Binding-site contacts:
Ligand atom O3' contacts residue TYR98 of chain 1.B at 2.8 Å (h-bond).
Ligand atom O4' contacts residue GLN352 of chain 1.B at 3.2 Å (h-bond).
Ligand atom OP1 contacts residue SER149 of chain 1.B at 2.7 Å (h-bond).
Ligand atom N1 contacts residue GLY155 of chain 1.B at 3.4 Å (h-bond).
Ligand atom C5' contacts residue ASN509 of chain 1.B at 3.5 Å.
Ligand atom C8 contacts residue MET356 of chain 1.B at 3.6 Å (hydrophobic).
Ligand atom OP2 contacts residue SER97 of chain 1.B at 2.7 Å (h-bond).
Ligand atom OP1 contacts residue TYR99 of chain 1.B at 2.8 Å (h-bond).
Ligand atom C5' contacts residue HIS71 of chain 1.B at 3.6 Å.
Ligand atom C5' contacts residue ARG512 of chain 1.B at 3.5 Å.
Ligand atom C5 contacts residue PHE533 of chain 1.B at 3.3 Å (hydrophobic).
Ligand atom C6 contacts residue TYR102 of chain 1.B at 3.6 Å (hydrophobic).
Ligand atom OP1 contacts residue LYS73 of chain 1.B at 3.4 Å (salt-bridge).
Ligand atom C2' contacts residue TYR152 of chain 1.B at 3.6 Å (hydrophobic).
Ligand atom N3 contacts residue ARG363 of chain 1.B at 3.5 Å (salt-bridge).
Ligand atom OP1 contacts residue SER147 of chain 1.B at 2.7 Å (h-bond).
Ligand atom C6 contacts residue PHE533 of chain 1.B at 3.3 Å (hydrophobic).
Ligand atom OP2 contacts residue LYS73 of chain 1.B at 2.9 Å (salt-bridge).
Ligand atom O4' contacts residue TYR152 of chain 1.B at 3.5 Å.
Ligand atom C5' contacts residue SER149 of chain 1.B at 3.6 Å.
Ligand atom N7 contacts residue PHE533 of chain 1.B at 3.4 Å.
Ligand atom N6 contacts residue PHE533 of chain 1.B at 3.4 Å.
Ligand atom O5' contacts residue SER97 of chain 1.B at 3.6 Å.
Ligand atom O3' contacts residue ASN72 of chain 1.B at 3.4 Å.
Ligand atom OP2 contacts residue SER483 of chain 1.B at 3.2 Å.
Ligand atom OP1 contacts residue ARG512 of chain 1.B at 3.0 Å (salt-bridge).
Ligand atom C1' contacts residue TYR152 of chain 1.B at 3.5 Å (hydrophobic).
Ligand atom N1 contacts residue PHE533 of chain 1.B at 3.5 Å.
Ligand atom O5' contacts residue LYS73 of chain 1.B at 3.6 Å.
Ligand atom C7 contacts residue TYR102 of chain 1.B at 3.5 Å (hydrophobic).
Ligand atom C2' contacts residue TYR102 of chain 1.B at 3.5 Å (hydrophobic).
Ligand atom C1' contacts residue GLN352 of chain 1.B at 3.6 Å.
Ligand atom OP1 contacts residue ASN509 of chain 1.B at 3.4 Å.
Ligand atom OP1 contacts residue SER97 of chain 1.B at 3.2 Å (h-bond).
Ligand atom O2 contacts residue ARG363 of chain 1.B at 2.8 Å (salt-bridge).
Ligand atom O2 contacts residue GLN352 of chain 1.B at 2.7 Å (h-bond).
Ligand atom C4 contacts residue TYR102 of chain 1.B at 3.5 Å (hydrophobic).
Ligand atom C2 contacts residue ARG363 of chain 1.B at 3.5 Å.
Ligand atom C5 contacts residue TYR102 of chain 1.B at 3.3 Å (hydrophobic).
Ligand atom C4 contacts residue PHE533 of chain 1.B at 3.4 Å (hydrophobic).

The small molecule below binds the protein below.
Small molecule (SMILES): Cc1cn([C@H]2C[C@H](O[P](=O)(O)OC[C@H]3O[C@@H](n4cnc5c(=O)nc(N)[nH]c54)C[C@@H]3O[P](=O)(O)OC[C@H]3O[C@@H](n4cc(C)c(=O)[nH]c4=O)C[C@@H]3O[P](=O)(O)OC[C@H]3O[C@@H](n4cc(C)c(=O)[nH]c4=O)C[C@@H]3O[P](=O)(O)OC[C@H]3O[C@@H](N)C[C@@H]3O)[C@@H](CO[P](=O)(O)O[C@H]3C[C@H](n4ccc(N)nc4=O)O[C@@H]3CO[P](=O)(O)O[C@H]3C[C@H](n4cnc5c(N)ncnc54)O[C@@H]3CO)O2)c(=O)[nH]c1=O

Sequence of chain 1.B:
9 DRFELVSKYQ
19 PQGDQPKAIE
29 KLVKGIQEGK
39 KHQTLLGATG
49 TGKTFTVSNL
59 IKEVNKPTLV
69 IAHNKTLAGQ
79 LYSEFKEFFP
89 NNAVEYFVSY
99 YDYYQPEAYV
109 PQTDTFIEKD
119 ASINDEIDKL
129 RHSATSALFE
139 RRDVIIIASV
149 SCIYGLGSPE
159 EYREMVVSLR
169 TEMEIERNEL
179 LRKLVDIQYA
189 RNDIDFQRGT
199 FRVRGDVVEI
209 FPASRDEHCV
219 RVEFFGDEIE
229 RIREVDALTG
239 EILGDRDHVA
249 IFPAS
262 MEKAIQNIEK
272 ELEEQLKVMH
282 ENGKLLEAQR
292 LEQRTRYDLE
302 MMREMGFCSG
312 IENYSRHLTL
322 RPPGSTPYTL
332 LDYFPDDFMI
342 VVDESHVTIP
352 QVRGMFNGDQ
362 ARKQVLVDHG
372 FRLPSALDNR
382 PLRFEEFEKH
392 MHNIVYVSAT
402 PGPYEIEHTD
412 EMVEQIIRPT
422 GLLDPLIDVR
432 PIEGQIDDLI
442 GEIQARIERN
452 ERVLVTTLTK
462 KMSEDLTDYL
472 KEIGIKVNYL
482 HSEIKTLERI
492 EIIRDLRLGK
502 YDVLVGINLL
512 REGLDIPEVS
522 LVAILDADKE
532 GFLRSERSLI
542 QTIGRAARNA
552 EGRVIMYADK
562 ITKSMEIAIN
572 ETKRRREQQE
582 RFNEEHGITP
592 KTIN